Binding-site contacts:
Ligand atom N2 contacts residue ASN304 of chain 1.E at 3.0 Å (h-bond).
Ligand atom C4 contacts residue ASN304 of chain 1.E at 4.3 Å.
Ligand atom C5 contacts residue ASN304 of chain 1.E at 3.7 Å.
Ligand atom C2 contacts residue ASN304 of chain 1.E at 2.5 Å.
Ligand atom C8 contacts residue ASN304 of chain 1.E at 4.4 Å.
Ligand atom O5 contacts residue ASN304 of chain 1.E at 2.4 Å (h-bond).
Ligand atom O7 contacts residue ASN304 of chain 1.E at 2.9 Å (h-bond).
Ligand atom C1 contacts residue ASN304 of chain 1.E at 1.5 Å.
Ligand atom C3 contacts residue ASN304 of chain 1.E at 3.9 Å.
Ligand atom C7 contacts residue ASN304 of chain 1.E at 3.2 Å.

Sequence of chain 1.E:
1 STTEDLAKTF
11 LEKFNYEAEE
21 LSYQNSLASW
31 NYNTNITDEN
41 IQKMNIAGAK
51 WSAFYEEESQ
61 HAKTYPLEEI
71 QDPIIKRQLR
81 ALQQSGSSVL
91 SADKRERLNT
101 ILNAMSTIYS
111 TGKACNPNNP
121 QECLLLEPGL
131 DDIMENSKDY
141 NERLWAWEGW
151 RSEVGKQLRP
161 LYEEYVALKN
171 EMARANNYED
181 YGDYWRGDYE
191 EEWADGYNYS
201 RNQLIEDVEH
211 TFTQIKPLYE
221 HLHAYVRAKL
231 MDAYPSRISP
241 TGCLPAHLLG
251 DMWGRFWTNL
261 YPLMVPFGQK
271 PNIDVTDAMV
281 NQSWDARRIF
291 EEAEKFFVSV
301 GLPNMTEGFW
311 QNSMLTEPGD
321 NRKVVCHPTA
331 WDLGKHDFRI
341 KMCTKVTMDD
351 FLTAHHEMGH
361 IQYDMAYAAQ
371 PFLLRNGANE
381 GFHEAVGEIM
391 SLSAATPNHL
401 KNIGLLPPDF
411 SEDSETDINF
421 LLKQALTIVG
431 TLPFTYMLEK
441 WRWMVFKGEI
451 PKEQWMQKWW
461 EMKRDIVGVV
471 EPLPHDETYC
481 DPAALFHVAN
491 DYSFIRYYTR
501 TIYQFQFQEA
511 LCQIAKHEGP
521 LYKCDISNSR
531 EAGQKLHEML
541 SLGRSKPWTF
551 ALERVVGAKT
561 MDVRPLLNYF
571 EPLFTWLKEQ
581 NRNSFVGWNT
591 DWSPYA

A small-molecule ligand and the protein it binds are described below.
Small molecule (SMILES): CC(=O)N[C@@H]1[C@@H](O)[C@H](O)[C@@H](CO)O[C@H]1O